Sequence of chain 11.A:
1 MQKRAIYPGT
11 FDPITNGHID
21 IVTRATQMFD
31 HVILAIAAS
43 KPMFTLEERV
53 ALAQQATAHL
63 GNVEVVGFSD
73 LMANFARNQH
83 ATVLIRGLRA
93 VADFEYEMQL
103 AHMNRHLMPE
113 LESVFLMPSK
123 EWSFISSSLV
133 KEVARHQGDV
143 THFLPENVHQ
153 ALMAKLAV

The protein below binds the small molecule below.
Small molecule (SMILES): COc1ccc2[nH]c(C)cc2c1

Binding-site contacts:
Ligand atom C6 contacts residue PRO8 of chain 11.A at 3.7 Å (hydrophobic).
Ligand atom C5 contacts residue MET74 of chain 11.A at 4.2 Å (hydrophobic).
Ligand atom C12 contacts residue ASN106 of chain 11.A at 3.5 Å.
Ligand atom O11 contacts residue ARG88 of chain 11.A at 4.3 Å.
Ligand atom C9 contacts residue ASN106 of chain 11.A at 3.8 Å.
Ligand atom N3 contacts residue MET74 of chain 11.A at 4.4 Å.
Ligand atom C6 contacts residue ARG88 of chain 11.A at 3.6 Å.
Ligand atom C1 contacts residue DMS1 of chain 11.F at 4.3 Å.
Ligand atom O11 contacts residue ASN106 of chain 11.A at 2.8 Å (h-bond).
Ligand atom O11 contacts residue MET74 of chain 11.A at 3.5 Å.
Ligand atom C9 contacts residue MET74 of chain 11.A at 3.5 Å (hydrophobic).
Ligand atom C10 contacts residue PHE70 of chain 11.A at 4.5 Å (hydrophobic).
Ligand atom C1 contacts residue MET74 of chain 11.A at 3.9 Å (hydrophobic).
Ligand atom C12 contacts residue LEU102 of chain 11.A at 3.6 Å (hydrophobic).
Ligand atom C8 contacts residue ASN106 of chain 11.A at 4.1 Å.
Ligand atom O11 contacts residue LEU86 of chain 11.A at 4.2 Å.
Ligand atom C5 contacts residue ARG88 of chain 11.A at 3.2 Å.
Ligand atom O11 contacts residue LEU102 of chain 11.A at 4.3 Å.
Ligand atom C7 contacts residue PRO8 of chain 11.A at 4.5 Å (hydrophobic).
Ligand atom C8 contacts residue DMS1 of chain 11.F at 3.2 Å.
Ligand atom C10 contacts residue ALA37 of chain 11.A at 3.4 Å (hydrophobic).
Ligand atom C9 contacts residue LEU102 of chain 11.A at 4.5 Å (hydrophobic).
Ligand atom C2 contacts residue ARG88 of chain 11.A at 3.6 Å.
Ligand atom C2 contacts residue PRO8 of chain 11.A at 4.1 Å (hydrophobic).
Ligand atom C4 contacts residue DMS1 of chain 11.F at 3.0 Å.
Ligand atom C6 contacts residue GLY9 of chain 11.A at 3.7 Å.
Ligand atom C10 contacts residue THR10 of chain 11.A at 3.8 Å.
Ligand atom C9 contacts residue ARG88 of chain 11.A at 4.4 Å.
Ligand atom C7 contacts residue GLY9 of chain 11.A at 4.0 Å.
Ligand atom C5 contacts residue PRO8 of chain 11.A at 3.9 Å (hydrophobic).
Ligand atom C4 contacts residue MET74 of chain 11.A at 3.6 Å (hydrophobic).
Ligand atom C12 contacts residue GLU99 of chain 11.A at 3.6 Å.
Ligand atom C2 contacts residue MET74 of chain 11.A at 4.2 Å (hydrophobic).
Ligand atom C12 contacts residue ARG88 of chain 11.A at 3.4 Å.
Ligand atom C8 contacts residue MET74 of chain 11.A at 3.7 Å (hydrophobic).
Ligand atom C10 contacts residue GLY9 of chain 11.A at 3.4 Å.